Sequence of chain 1.A:
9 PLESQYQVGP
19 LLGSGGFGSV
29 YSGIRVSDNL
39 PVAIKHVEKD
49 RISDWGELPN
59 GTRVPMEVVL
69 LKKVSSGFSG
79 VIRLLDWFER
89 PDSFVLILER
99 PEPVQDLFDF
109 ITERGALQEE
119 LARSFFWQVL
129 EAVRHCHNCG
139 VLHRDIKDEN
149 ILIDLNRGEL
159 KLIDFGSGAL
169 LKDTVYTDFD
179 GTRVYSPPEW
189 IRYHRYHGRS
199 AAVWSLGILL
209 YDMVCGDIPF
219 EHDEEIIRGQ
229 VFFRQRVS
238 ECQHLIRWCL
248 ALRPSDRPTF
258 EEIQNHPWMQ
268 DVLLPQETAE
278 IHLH

This protein binds this small molecule.
Small molecule (SMILES): Nc1cc2c(cc1Cl)N(CCC[C@@H]1CCCNC1)c1ccncc1O2

Binding-site contacts:
Ligand atom C17 contacts residue VAL28 of chain 1.A at 3.9 Å (hydrophobic).
Ligand atom N6 contacts residue ASP162 of chain 1.A at 3.4 Å.
Ligand atom C5 contacts residue LYS43 of chain 1.A at 3.8 Å.
Ligand atom N6 contacts residue LYS43 of chain 1.A at 2.9 Å (salt-bridge).
Ligand atom C18 contacts residue PHE25 of chain 1.A at 3.8 Å (hydrophobic).
Ligand atom C4 contacts residue PHE25 of chain 1.A at 3.8 Å (hydrophobic).
Ligand atom C8 contacts residue ILE161 of chain 1.A at 3.9 Å (hydrophobic).
Ligand atom C14 contacts residue ALA41 of chain 1.A at 3.5 Å (hydrophobic).
Ligand atom C24 contacts residue ASP104 of chain 1.A at 3.4 Å.
Ligand atom C13 contacts residue LEU150 of chain 1.A at 3.5 Å (hydrophobic).
Ligand atom C24 contacts residue LEU20 of chain 1.A at 3.8 Å (hydrophobic).
Ligand atom C7 contacts residue LYS43 of chain 1.A at 3.6 Å.
Ligand atom C19 contacts residue ASP104 of chain 1.A at 3.5 Å.
Ligand atom C15 contacts residue ALA41 of chain 1.A at 3.5 Å (hydrophobic).
Ligand atom C11 contacts residue ILE161 of chain 1.A at 3.8 Å (hydrophobic).
Ligand atom N23 contacts residue ASP107 of chain 1.A at 3.5 Å (salt-bridge).
Ligand atom C15 contacts residue LEU150 of chain 1.A at 3.9 Å (hydrophobic).
Ligand atom C1 contacts residue ILE161 of chain 1.A at 3.9 Å (hydrophobic).
Ligand atom N25 contacts residue ARG98 of chain 1.A at 3.4 Å.
Ligand atom C5 contacts residue ASP162 of chain 1.A at 3.6 Å.
Ligand atom O9 contacts residue LEU96 of chain 1.A at 3.4 Å.
Ligand atom C3 contacts residue VAL28 of chain 1.A at 3.9 Å (hydrophobic).
Ligand atom N25 contacts residue ALA41 of chain 1.A at 3.5 Å.
Ligand atom C22 contacts residue ASP104 of chain 1.A at 3.5 Å.
Ligand atom N25 contacts residue LEU150 of chain 1.A at 3.8 Å.
Ligand atom O9 contacts residue ILE161 of chain 1.A at 3.8 Å.
Ligand atom N2 contacts residue ILE161 of chain 1.A at 3.5 Å.
Ligand atom C21 contacts residue ASP104 of chain 1.A at 3.8 Å.
Ligand atom C7 contacts residue LEU96 of chain 1.A at 3.9 Å (hydrophobic).
Ligand atom C24 contacts residue ASP107 of chain 1.A at 3.4 Å.
Ligand atom C7 contacts residue ASP162 of chain 1.A at 3.8 Å.
Ligand atom C14 contacts residue LEU150 of chain 1.A at 3.5 Å (hydrophobic).
Ligand atom N25 contacts residue GLU97 of chain 1.A at 3.0 Å (salt-bridge).
Ligand atom CL1 contacts residue LEU20 of chain 1.A at 3.8 Å.
Ligand atom N23 contacts residue ASP104 of chain 1.A at 2.7 Å (salt-bridge).
Ligand atom C19 contacts residue LEU20 of chain 1.A at 3.8 Å (hydrophobic).
Ligand atom CL1 contacts residue VAL102 of chain 1.A at 3.8 Å.
Ligand atom C5 contacts residue PHE25 of chain 1.A at 3.4 Å (hydrophobic).
Ligand atom C20 contacts residue LEU20 of chain 1.A at 3.5 Å (hydrophobic).
Ligand atom C3 contacts residue ILE161 of chain 1.A at 3.5 Å (hydrophobic).